Sequence of chain 4.A:
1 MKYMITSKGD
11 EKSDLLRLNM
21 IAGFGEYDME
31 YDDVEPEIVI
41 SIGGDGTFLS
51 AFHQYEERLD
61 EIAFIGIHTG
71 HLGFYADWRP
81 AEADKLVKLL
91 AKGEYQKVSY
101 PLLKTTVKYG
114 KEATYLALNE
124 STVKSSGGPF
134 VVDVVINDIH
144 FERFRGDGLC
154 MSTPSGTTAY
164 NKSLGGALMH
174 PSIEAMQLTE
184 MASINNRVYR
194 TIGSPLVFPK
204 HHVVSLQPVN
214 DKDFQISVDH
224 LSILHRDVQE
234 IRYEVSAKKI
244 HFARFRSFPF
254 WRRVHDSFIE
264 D

Binding-site contacts:
Ligand atom N7 contacts residue ALA162 of chain 4.A at 4.1 Å.
Ligand atom C2 contacts residue PHE74 of chain 4.A at 3.3 Å (hydrophobic).
Ligand atom N7 contacts residue ASP45 of chain 4.A at 3.8 Å.
Ligand atom C9E contacts residue ILE187 of chain 1.A at 3.8 Å (hydrophobic).
Ligand atom N7 contacts residue ASN122 of chain 4.A at 2.9 Å (h-bond).
Ligand atom N6 contacts residue GLY159 of chain 4.A at 4.2 Å.
Ligand atom C6 contacts residue TYR75 of chain 4.A at 4.4 Å (hydrophobic).
Ligand atom C6 contacts residue PHE74 of chain 4.A at 4.3 Å (hydrophobic).
Ligand atom N3 contacts residue ASP45 of chain 4.A at 4.1 Å.
Ligand atom C9F contacts residue ILE187 of chain 1.A at 3.5 Å (hydrophobic).
Ligand atom N3 contacts residue PHE74 of chain 4.A at 4.0 Å.
Ligand atom C4 contacts residue ASP45 of chain 4.A at 3.6 Å.
Ligand atom C5 contacts residue ASN122 of chain 4.A at 3.8 Å.
Ligand atom N6 contacts residue ALA162 of chain 4.A at 3.8 Å.
Ligand atom C4 contacts residue ALA162 of chain 4.A at 4.1 Å (hydrophobic).
Ligand atom N6 contacts residue THR161 of chain 4.A at 3.7 Å.
Ligand atom N6 contacts residue ASN122 of chain 4.A at 2.8 Å (h-bond).
Ligand atom C8 contacts residue ASP45 of chain 4.A at 3.5 Å.
Ligand atom C5 contacts residue ALA162 of chain 4.A at 3.6 Å (hydrophobic).
Ligand atom C9A contacts residue ASP45 of chain 4.A at 4.2 Å.
Ligand atom N6 contacts residue TYR75 of chain 4.A at 3.5 Å (h-bond).
Ligand atom N1 contacts residue THR161 of chain 4.A at 2.5 Å (h-bond).
Ligand atom N7 contacts residue TYR75 of chain 4.A at 4.3 Å.
Ligand atom C6 contacts residue THR161 of chain 4.A at 3.5 Å.
Ligand atom C6 contacts residue ASP45 of chain 4.A at 4.3 Å.
Ligand atom C6 contacts residue ALA162 of chain 4.A at 3.5 Å (hydrophobic).
Ligand atom N6 contacts residue SER158 of chain 4.A at 3.3 Å (h-bond).
Ligand atom C2 contacts residue ALA162 of chain 4.A at 4.0 Å (hydrophobic).
Ligand atom C5 contacts residue ASP45 of chain 4.A at 3.7 Å.
Ligand atom C6 contacts residue SER158 of chain 4.A at 4.3 Å.
Ligand atom N3 contacts residue ALA162 of chain 4.A at 4.4 Å.
Ligand atom C2 contacts residue THR161 of chain 4.A at 3.2 Å.
Ligand atom N1 contacts residue PHE74 of chain 4.A at 3.5 Å.
Ligand atom C8 contacts residue ASN122 of chain 4.A at 3.8 Å.
Ligand atom N3 contacts residue THR161 of chain 4.A at 3.9 Å.
Ligand atom N1 contacts residue SER158 of chain 4.A at 4.3 Å.
Ligand atom C6 contacts residue ASN122 of chain 4.A at 3.9 Å.
Ligand atom N1 contacts residue ALA162 of chain 4.A at 3.8 Å.
Ligand atom N9 contacts residue ASP45 of chain 4.A at 3.7 Å.

A small-molecule ligand and the protein it binds are described below.
Small molecule (SMILES): C#CCCCCn1cnc2c(N)ncnc21

Sequence of chain 1.A:
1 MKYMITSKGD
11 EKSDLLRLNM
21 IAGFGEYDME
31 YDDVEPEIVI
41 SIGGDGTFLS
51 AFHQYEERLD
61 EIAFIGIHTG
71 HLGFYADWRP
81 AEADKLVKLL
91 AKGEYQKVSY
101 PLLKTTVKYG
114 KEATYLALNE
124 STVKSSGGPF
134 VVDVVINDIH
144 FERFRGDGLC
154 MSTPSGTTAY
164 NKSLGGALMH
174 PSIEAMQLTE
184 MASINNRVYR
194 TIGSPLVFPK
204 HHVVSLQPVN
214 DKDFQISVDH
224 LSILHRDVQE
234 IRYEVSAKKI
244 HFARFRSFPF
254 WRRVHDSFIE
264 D